A small-molecule ligand and the protein it binds are described below.
Small molecule (SMILES): N[C@@H](Cc1conc1O)C(=O)O

Binding-site contacts:
Ligand atom O42 contacts residue GLY141 of chain 1.D at 3.2 Å.
Ligand atom O41 contacts residue ARG96 of chain 1.D at 2.7 Å (salt-bridge).
Ligand atom N2 contacts residue LEU192 of chain 1.D at 3.8 Å.
Ligand atom O1 contacts residue GLU193 of chain 1.D at 3.4 Å (salt-bridge).
Ligand atom C43 contacts residue TYR61 of chain 1.D at 3.6 Å (hydrophobic).
Ligand atom C41 contacts residue LEU138 of chain 1.D at 4.0 Å (hydrophobic).
Ligand atom C43 contacts residue SER142 of chain 1.D at 3.2 Å.
Ligand atom N2 contacts residue GLU193 of chain 1.D at 3.2 Å (salt-bridge).
Ligand atom N1 contacts residue PRO89 of chain 1.D at 2.9 Å (h-bond).
Ligand atom C5 contacts residue GLU193 of chain 1.D at 3.4 Å.
Ligand atom C43 contacts residue ARG96 of chain 1.D at 3.5 Å.
Ligand atom C42 contacts residue TYR61 of chain 1.D at 4.0 Å (hydrophobic).
Ligand atom C5 contacts residue MET196 of chain 1.D at 3.6 Å (hydrophobic).
Ligand atom O41 contacts residue LEU90 of chain 1.D at 3.8 Å.
Ligand atom O31 contacts residue THR143 of chain 1.D at 2.6 Å (h-bond).
Ligand atom O41 contacts residue THR91 of chain 1.D at 3.1 Å (h-bond).
Ligand atom O42 contacts residue ARG96 of chain 1.D at 2.9 Å (salt-bridge).
Ligand atom C5 contacts residue TYR61 of chain 1.D at 3.7 Å (hydrophobic).
Ligand atom O41 contacts residue SER142 of chain 1.D at 3.8 Å.
Ligand atom N1 contacts residue TYR220 of chain 1.D at 3.7 Å.
Ligand atom C41 contacts residue TYR61 of chain 1.D at 3.7 Å (hydrophobic).
Ligand atom C42 contacts residue SER142 of chain 1.D at 3.3 Å.
Ligand atom N1 contacts residue TYR61 of chain 1.D at 3.8 Å.
Ligand atom C42 contacts residue GLU193 of chain 1.D at 3.3 Å.
Ligand atom O42 contacts residue TYR61 of chain 1.D at 3.5 Å.
Ligand atom O41 contacts residue PRO89 of chain 1.D at 3.9 Å.
Ligand atom O1 contacts residue MET196 of chain 1.D at 3.4 Å (h-bond).
Ligand atom C4 contacts residue GLU193 of chain 1.D at 3.5 Å.
Ligand atom C43 contacts residue THR91 of chain 1.D at 3.7 Å.
Ligand atom O41 contacts residue TYR61 of chain 1.D at 3.4 Å.
Ligand atom N1 contacts residue THR91 of chain 1.D at 2.9 Å (h-bond).
Ligand atom C3 contacts residue GLU193 of chain 1.D at 3.8 Å.
Ligand atom O42 contacts residue SER142 of chain 1.D at 2.9 Å (h-bond).
Ligand atom C3 contacts residue THR143 of chain 1.D at 3.6 Å.
Ligand atom N1 contacts residue GLU193 of chain 1.D at 2.7 Å (salt-bridge).
Ligand atom C4 contacts residue TYR61 of chain 1.D at 4.2 Å (hydrophobic).
Ligand atom C4 contacts residue LEU138 of chain 1.D at 4.1 Å (hydrophobic).
Ligand atom C42 contacts residue THR91 of chain 1.D at 3.4 Å.
Ligand atom C41 contacts residue GLU193 of chain 1.D at 4.1 Å.
Ligand atom C42 contacts residue PRO89 of chain 1.D at 4.1 Å (hydrophobic).

Sequence of chain 1.D:
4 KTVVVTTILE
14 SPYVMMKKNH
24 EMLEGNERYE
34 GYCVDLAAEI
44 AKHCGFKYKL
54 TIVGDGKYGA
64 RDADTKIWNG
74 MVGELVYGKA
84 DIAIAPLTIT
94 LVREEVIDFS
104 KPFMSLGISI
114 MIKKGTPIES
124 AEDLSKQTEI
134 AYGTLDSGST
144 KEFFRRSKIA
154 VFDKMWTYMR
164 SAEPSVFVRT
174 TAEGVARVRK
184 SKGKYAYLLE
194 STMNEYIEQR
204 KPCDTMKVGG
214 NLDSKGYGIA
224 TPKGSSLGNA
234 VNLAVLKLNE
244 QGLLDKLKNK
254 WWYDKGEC